Sequence of chain 1.A:
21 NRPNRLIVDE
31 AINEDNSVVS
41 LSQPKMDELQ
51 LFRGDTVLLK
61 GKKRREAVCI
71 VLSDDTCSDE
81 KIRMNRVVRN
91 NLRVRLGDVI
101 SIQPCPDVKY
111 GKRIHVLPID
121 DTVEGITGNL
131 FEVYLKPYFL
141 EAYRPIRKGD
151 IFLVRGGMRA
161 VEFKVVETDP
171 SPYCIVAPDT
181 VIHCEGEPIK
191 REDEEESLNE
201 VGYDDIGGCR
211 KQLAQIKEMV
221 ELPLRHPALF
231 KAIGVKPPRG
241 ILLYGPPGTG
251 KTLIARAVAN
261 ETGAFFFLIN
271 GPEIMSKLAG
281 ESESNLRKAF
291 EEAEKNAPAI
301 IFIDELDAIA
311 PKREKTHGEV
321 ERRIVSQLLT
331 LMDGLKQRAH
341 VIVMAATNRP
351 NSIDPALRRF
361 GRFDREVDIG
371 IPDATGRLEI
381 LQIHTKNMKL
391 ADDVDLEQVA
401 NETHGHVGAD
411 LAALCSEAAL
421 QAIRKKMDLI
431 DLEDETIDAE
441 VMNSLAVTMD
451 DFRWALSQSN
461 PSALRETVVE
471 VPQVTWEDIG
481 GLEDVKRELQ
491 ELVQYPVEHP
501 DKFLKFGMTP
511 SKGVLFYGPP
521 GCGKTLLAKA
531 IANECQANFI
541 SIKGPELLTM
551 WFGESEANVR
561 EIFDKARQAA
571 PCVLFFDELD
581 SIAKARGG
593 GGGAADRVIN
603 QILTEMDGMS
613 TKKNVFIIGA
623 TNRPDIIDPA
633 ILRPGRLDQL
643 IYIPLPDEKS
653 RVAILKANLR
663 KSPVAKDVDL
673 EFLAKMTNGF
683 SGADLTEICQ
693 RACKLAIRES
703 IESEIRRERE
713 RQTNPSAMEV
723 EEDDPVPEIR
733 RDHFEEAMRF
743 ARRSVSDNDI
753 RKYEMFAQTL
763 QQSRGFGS

This protein binds this small molecule.
Small molecule (SMILES): Nc1ncnc2c1ncn2[C@@H]1O[C@H](COP(=O)(O)OP(=O)(O)OP(O)(O)=S)[C@@H](O)[C@H]1O

Binding-site contacts:
Ligand atom O3B contacts residue GLY521 of chain 1.F at 3.2 Å (h-bond).
Ligand atom N7 contacts residue CYS522 of chain 1.F at 3.6 Å.
Ligand atom O2B contacts residue CYS522 of chain 1.F at 3.8 Å.
Ligand atom O3A contacts residue MG1 of chain 1.DA at 3.9 Å.
Ligand atom N6 contacts residue GLY480 of chain 1.F at 3.5 Å (h-bond).
Ligand atom O2B contacts residue LYS524 of chain 1.F at 3.2 Å (salt-bridge).
Ligand atom PG contacts residue ARG766 of chain 1.A at 3.6 Å.
Ligand atom O2A contacts residue LEU526 of chain 1.F at 3.5 Å (h-bond).
Ligand atom O4' contacts residue ALA685 of chain 1.F at 3.9 Å.
Ligand atom N1 contacts residue GLY480 of chain 1.F at 3.3 Å (h-bond).
Ligand atom N1 contacts residue ILE656 of chain 1.F at 3.9 Å.
Ligand atom S1G contacts residue ARG766 of chain 1.A at 3.8 Å.
Ligand atom C4 contacts residue LEU526 of chain 1.F at 3.8 Å (hydrophobic).
Ligand atom O3G contacts residue ARG766 of chain 1.A at 2.4 Å (salt-bridge).
Ligand atom O2A contacts residue GLY523 of chain 1.F at 3.2 Å.
Ligand atom C2 contacts residue ASP478 of chain 1.F at 3.3 Å.
Ligand atom O1B contacts residue THR525 of chain 1.F at 2.8 Å (h-bond).
Ligand atom C8 contacts residue GLY684 of chain 1.F at 3.9 Å.
Ligand atom N6 contacts residue CYS522 of chain 1.F at 3.9 Å.
Ligand atom O1A contacts residue MG1 of chain 1.DA at 2.7 Å.
Ligand atom S1G contacts residue GLY521 of chain 1.F at 3.9 Å.
Ligand atom N1 contacts residue ILE479 of chain 1.F at 3.9 Å.
Ligand atom N7 contacts residue GLY523 of chain 1.F at 3.6 Å (h-bond).
Ligand atom O2A contacts residue THR525 of chain 1.F at 3.4 Å (h-bond).
Ligand atom O2A contacts residue LYS524 of chain 1.F at 3.4 Å (salt-bridge).
Ligand atom O1A contacts residue THR525 of chain 1.F at 3.5 Å (h-bond).
Ligand atom PA contacts residue MG1 of chain 1.DA at 3.7 Å.
Ligand atom C8 contacts residue GLY521 of chain 1.F at 3.6 Å.
Ligand atom PG contacts residue MG1 of chain 1.DA at 3.6 Å.
Ligand atom O1B contacts residue MG1 of chain 1.DA at 2.1 Å.
Ligand atom N1 contacts residue ASP478 of chain 1.F at 3.8 Å.
Ligand atom C1' contacts residue THR688 of chain 1.F at 3.6 Å.
Ligand atom PB contacts residue MG1 of chain 1.DA at 3.4 Å.
Ligand atom O3A contacts residue GLY523 of chain 1.F at 3.6 Å.
Ligand atom O2G contacts residue MG1 of chain 1.DA at 2.1 Å.
Ligand atom O2' contacts residue THR688 of chain 1.F at 3.9 Å.
Ligand atom O2B contacts residue GLY523 of chain 1.F at 3.5 Å (h-bond).
Ligand atom N7 contacts residue GLY521 of chain 1.F at 3.8 Å.
Ligand atom S1G contacts residue PRO636 of chain 1.A at 4.0 Å.
Ligand atom N3 contacts residue LEU526 of chain 1.F at 3.9 Å.

Sequence of chain 1.F:
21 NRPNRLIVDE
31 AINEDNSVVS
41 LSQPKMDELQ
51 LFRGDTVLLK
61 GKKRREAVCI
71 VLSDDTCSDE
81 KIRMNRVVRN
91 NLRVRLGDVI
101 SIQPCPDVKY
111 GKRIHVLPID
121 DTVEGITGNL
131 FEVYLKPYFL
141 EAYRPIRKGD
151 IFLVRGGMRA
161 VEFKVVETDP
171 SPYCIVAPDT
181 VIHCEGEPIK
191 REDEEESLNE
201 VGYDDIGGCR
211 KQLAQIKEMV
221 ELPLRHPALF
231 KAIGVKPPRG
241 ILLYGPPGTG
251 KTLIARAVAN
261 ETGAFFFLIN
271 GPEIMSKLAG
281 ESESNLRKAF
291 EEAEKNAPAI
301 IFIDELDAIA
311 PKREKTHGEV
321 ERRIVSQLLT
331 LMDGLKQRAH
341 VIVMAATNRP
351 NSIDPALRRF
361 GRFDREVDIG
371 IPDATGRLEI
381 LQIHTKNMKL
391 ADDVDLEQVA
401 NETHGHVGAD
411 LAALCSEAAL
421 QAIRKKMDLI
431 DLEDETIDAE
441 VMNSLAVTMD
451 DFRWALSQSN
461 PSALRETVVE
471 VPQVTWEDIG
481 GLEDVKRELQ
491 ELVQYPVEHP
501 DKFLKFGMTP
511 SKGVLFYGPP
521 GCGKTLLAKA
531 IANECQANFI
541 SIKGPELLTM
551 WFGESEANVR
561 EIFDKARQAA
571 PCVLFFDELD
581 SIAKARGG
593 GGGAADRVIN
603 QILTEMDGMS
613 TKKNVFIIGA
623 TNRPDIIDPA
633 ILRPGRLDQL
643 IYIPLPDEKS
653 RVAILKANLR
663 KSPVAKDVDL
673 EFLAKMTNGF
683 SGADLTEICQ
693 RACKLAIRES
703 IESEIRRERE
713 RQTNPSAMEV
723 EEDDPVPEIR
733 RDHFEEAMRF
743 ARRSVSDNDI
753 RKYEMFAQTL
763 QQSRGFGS